A small-molecule ligand and the protein it binds are described below.
Small molecule (SMILES): O=Cc1ccc(-c2cn([C@@H]3O[C@H](CO[P](=O)(O)O[P](=O)(O)O[C@H]4O[C@H](CO)[C@H](O)[C@H](O)[C@H]4O)[C@@H](O)[C@H]3O)c(=O)[nH]c2=O)s1

Sequence of chain 2.A:
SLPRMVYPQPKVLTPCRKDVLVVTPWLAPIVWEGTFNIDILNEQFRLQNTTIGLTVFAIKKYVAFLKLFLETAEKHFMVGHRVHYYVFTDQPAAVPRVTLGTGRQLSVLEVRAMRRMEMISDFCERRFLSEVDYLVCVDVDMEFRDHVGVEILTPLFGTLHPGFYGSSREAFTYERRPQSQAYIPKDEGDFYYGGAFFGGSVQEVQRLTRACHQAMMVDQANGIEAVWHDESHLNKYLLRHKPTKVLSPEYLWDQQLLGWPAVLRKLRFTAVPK

Binding-site contacts:
Ligand atom C4' contacts residue ARG132 of chain 2.A at 3.3 Å.
Ligand atom O2A contacts residue TYR70 of chain 2.A at 2.5 Å (h-bond).
Ligand atom C5 contacts residue TYR70 of chain 2.A at 3.5 Å (hydrophobic).
Ligand atom O2' contacts residue ASP155 of chain 2.A at 2.8 Å (salt-bridge).
Ligand atom O1A contacts residue ASP155 of chain 2.A at 3.2 Å (salt-bridge).
Ligand atom PA contacts residue MN1 of chain 2.B at 3.5 Å.
Ligand atom C3' contacts residue ASP155 of chain 2.A at 3.4 Å.
Ligand atom O1A contacts residue ASP157 of chain 2.A at 3.0 Å (salt-bridge).
Ligand atom O6' contacts residue ASP246 of chain 2.A at 2.6 Å (salt-bridge).
Ligand atom C2D contacts residue PHE65 of chain 2.A at 3.4 Å (hydrophobic).
Ligand atom O3' contacts residue ASP155 of chain 2.A at 2.7 Å (salt-bridge).
Ligand atom O2B contacts residue MN1 of chain 2.B at 2.2 Å.
Ligand atom O4' contacts residue ASP246 of chain 2.A at 2.7 Å (salt-bridge).
Ligand atom O1A contacts residue MN1 of chain 2.B at 2.1 Å.
Ligand atom O6' contacts residue HIS245 of chain 2.A at 3.1 Å.
Ligand atom C6' contacts residue ASP246 of chain 2.A at 3.3 Å.
Ligand atom O3D contacts residue ASP155 of chain 2.A at 3.3 Å.
Ligand atom O3B contacts residue ASP155 of chain 2.A at 3.5 Å (salt-bridge).
Ligand atom O3D contacts residue ASP157 of chain 2.A at 2.9 Å (salt-bridge).
Ligand atom N3 contacts residue TYR70 of chain 2.A at 3.3 Å.
Ligand atom C6' contacts residue TRP244 of chain 2.A at 3.4 Å (hydrophobic).
Ligand atom O3' contacts residue GLY211 of chain 2.A at 3.1 Å.
Ligand atom O3D contacts residue VAL156 of chain 2.A at 3.1 Å (h-bond).
Ligand atom N3 contacts residue ILE67 of chain 2.A at 2.8 Å (h-bond).
Ligand atom PB contacts residue MN1 of chain 2.B at 3.3 Å.
Ligand atom O2A contacts residue LYS290 of chain 2.A at 3.5 Å.
Ligand atom O2' contacts residue ALA212 of chain 2.A at 3.1 Å.
Ligand atom O2 contacts residue ALA66 of chain 2.A at 3.5 Å.
Ligand atom O2D contacts residue PHE65 of chain 2.A at 2.6 Å (h-bond).
Ligand atom O4 contacts residue TYR70 of chain 2.A at 3.4 Å.
Ligand atom O2 contacts residue PHE65 of chain 2.A at 3.4 Å (h-bond).
Ligand atom O2 contacts residue ILE67 of chain 2.A at 2.8 Å (h-bond).
Ligand atom C4' contacts residue ASP246 of chain 2.A at 3.2 Å.
Ligand atom O3' contacts residue ARG132 of chain 2.A at 2.5 Å (salt-bridge).
Ligand atom O4' contacts residue GLU247 of chain 2.A at 3.4 Å.
Ligand atom C4 contacts residue TYR70 of chain 2.A at 3.2 Å (hydrophobic).
Ligand atom O3' contacts residue ALA212 of chain 2.A at 3.4 Å (h-bond).
Ligand atom O2D contacts residue VAL156 of chain 2.A at 3.5 Å (h-bond).
Ligand atom C3' contacts residue ARG132 of chain 2.A at 3.1 Å.
Ligand atom O2B contacts residue ASP155 of chain 2.A at 3.5 Å (salt-bridge).